Sequence of chain 1.B:
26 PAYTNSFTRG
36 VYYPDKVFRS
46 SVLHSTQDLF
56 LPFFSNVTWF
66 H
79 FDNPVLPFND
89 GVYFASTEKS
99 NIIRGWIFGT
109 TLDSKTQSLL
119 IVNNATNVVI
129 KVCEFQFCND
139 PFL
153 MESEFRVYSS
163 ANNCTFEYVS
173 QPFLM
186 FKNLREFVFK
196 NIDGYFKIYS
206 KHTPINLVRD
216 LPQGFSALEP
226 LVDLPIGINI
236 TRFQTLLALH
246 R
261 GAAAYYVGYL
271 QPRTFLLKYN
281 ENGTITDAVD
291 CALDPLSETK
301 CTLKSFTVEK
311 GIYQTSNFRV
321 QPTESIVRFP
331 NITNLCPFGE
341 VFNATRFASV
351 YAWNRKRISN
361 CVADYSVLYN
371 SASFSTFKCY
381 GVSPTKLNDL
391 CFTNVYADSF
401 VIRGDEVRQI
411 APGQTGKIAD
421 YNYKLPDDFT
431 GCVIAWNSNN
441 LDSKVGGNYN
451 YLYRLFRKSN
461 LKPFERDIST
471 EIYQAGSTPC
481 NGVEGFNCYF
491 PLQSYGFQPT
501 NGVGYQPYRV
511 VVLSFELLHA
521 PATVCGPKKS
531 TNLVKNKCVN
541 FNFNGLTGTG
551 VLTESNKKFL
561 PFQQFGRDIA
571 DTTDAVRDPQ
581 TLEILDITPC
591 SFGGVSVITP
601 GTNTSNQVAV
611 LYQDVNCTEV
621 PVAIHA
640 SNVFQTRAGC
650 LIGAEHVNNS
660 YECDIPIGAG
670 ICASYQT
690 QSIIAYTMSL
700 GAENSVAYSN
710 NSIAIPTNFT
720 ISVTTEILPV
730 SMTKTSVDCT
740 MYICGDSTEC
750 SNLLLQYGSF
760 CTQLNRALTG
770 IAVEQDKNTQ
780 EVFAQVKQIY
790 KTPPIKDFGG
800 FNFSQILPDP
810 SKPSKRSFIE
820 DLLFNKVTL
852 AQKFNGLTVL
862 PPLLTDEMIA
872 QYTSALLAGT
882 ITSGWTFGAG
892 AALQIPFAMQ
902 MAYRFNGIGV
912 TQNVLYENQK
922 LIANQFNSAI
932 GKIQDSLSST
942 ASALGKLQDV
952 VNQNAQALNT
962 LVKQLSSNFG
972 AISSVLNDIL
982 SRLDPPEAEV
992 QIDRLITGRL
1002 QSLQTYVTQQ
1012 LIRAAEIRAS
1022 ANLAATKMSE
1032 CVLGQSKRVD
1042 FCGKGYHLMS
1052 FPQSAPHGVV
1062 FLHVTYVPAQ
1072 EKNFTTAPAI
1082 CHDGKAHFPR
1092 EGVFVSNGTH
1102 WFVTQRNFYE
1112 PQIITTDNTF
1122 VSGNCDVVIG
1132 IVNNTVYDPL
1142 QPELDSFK

Binding-site contacts:
Ligand atom O5 contacts residue ASN282 of chain 1.D at 2.4 Å (h-bond).
Ligand atom C2 contacts residue ASN282 of chain 1.D at 2.5 Å.
Ligand atom C8 contacts residue GLU281 of chain 1.D at 4.4 Å.
Ligand atom C3 contacts residue ASN282 of chain 1.D at 3.8 Å.
Ligand atom N2 contacts residue ASN282 of chain 1.D at 2.9 Å (h-bond).
Ligand atom O7 contacts residue ASN280 of chain 1.D at 3.2 Å (h-bond).
Ligand atom C8 contacts residue ASN282 of chain 1.D at 4.3 Å.
Ligand atom O6 contacts residue ASN282 of chain 1.D at 4.2 Å.
Ligand atom C1 contacts residue ASN282 of chain 1.D at 1.4 Å.
Ligand atom O7 contacts residue ASN282 of chain 1.D at 3.0 Å (h-bond).
Ligand atom O6 contacts residue LYS558 of chain 1.B at 4.0 Å.
Ligand atom C7 contacts residue ASN280 of chain 1.D at 3.9 Å.
Ligand atom C8 contacts residue ASN280 of chain 1.D at 3.8 Å.
Ligand atom C5 contacts residue ASN282 of chain 1.D at 3.7 Å.
Ligand atom C4 contacts residue ASN282 of chain 1.D at 4.2 Å.
Ligand atom C7 contacts residue ASN282 of chain 1.D at 3.1 Å.

The protein below binds the small molecule below.
Small molecule (SMILES): CC(=O)N[C@@H]1[C@@H](O)[C@H](O)[C@@H](CO)O[C@H]1O

Sequence of chain 1.D:
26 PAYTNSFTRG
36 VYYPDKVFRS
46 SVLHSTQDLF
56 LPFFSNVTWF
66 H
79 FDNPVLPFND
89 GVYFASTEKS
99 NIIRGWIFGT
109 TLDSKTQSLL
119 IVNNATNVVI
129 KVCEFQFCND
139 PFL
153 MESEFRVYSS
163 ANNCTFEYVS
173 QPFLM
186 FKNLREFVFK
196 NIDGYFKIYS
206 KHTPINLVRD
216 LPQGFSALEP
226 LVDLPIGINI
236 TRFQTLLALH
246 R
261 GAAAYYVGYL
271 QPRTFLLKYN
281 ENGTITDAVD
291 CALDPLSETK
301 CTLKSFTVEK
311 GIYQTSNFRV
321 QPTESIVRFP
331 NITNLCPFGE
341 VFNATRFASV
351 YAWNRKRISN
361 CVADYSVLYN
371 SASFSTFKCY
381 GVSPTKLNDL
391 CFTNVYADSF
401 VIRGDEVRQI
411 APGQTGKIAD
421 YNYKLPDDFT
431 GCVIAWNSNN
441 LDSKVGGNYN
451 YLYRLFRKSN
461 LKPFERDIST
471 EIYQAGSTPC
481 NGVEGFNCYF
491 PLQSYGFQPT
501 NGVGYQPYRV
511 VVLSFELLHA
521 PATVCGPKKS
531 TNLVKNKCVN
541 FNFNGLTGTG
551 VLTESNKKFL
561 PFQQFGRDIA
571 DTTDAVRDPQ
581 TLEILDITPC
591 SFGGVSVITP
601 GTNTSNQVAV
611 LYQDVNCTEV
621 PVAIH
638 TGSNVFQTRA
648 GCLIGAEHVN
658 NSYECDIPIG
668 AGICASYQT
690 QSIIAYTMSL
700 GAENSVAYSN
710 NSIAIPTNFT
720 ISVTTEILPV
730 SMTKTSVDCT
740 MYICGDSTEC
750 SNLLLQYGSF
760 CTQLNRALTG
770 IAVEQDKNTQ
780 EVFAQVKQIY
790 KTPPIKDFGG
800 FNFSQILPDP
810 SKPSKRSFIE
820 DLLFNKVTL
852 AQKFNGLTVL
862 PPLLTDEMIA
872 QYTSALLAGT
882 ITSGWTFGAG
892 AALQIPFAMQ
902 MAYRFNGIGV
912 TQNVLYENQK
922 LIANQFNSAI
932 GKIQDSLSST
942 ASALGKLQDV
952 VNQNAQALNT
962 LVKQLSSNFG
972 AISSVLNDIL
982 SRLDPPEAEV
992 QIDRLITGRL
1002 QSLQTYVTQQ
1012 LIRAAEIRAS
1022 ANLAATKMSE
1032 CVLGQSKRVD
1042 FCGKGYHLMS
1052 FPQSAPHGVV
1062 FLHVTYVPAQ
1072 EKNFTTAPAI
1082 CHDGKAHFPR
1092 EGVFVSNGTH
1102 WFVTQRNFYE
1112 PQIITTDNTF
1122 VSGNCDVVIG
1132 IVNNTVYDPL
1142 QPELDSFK